Binding-site contacts:
Ligand atom C20 contacts residue PHE180 of chain 1.B at 3.7 Å (hydrophobic).
Ligand atom O2A contacts residue 4GW1 of chain 1.H at 3.9 Å.
Ligand atom C6A contacts residue THR189 of chain 1.B at 3.4 Å.
Ligand atom C4B contacts residue PHE180 of chain 1.B at 4.0 Å (hydrophobic).
Ligand atom C2 contacts residue LYS290 of chain 1.B at 3.5 Å.
Ligand atom C5A contacts residue HIS177 of chain 1.B at 3.8 Å.
Ligand atom C6A contacts residue TYR208 of chain 1.B at 3.7 Å (hydrophobic).
Ligand atom O6 contacts residue THR189 of chain 1.B at 2.8 Å (h-bond).
Ligand atom O4A contacts residue GLU247 of chain 1.B at 2.6 Å (salt-bridge).
Ligand atom C19 contacts residue GLY179 of chain 1.B at 3.2 Å.
Ligand atom O5A contacts residue HIS177 of chain 1.B at 3.2 Å (h-bond).
Ligand atom C6 contacts residue ASP270 of chain 1.B at 3.9 Å.
Ligand atom O4A contacts residue HIS177 of chain 1.B at 2.8 Å (h-bond).
Ligand atom C1 contacts residue 4GW1 of chain 1.H at 3.4 Å.
Ligand atom C3A contacts residue 4GW1 of chain 1.H at 4.0 Å.
Ligand atom C2 contacts residue 4GW1 of chain 1.H at 3.4 Å.
Ligand atom C3B contacts residue LEU273 of chain 1.B at 3.9 Å (hydrophobic).
Ligand atom O6 contacts residue TRP244 of chain 1.B at 3.5 Å (h-bond).
Ligand atom O3 contacts residue LYS290 of chain 1.B at 3.5 Å (salt-bridge).
Ligand atom O3A contacts residue 4GW1 of chain 1.H at 2.9 Å (h-bond).
Ligand atom C6 contacts residue PRO178 of chain 1.B at 4.0 Å (hydrophobic).
Ligand atom C4 contacts residue ASP270 of chain 1.B at 3.2 Å.
Ligand atom C6A contacts residue TRP244 of chain 1.B at 3.5 Å (hydrophobic).
Ligand atom O2 contacts residue 4GW1 of chain 1.H at 2.7 Å (h-bond).
Ligand atom C5A contacts residue TRP244 of chain 1.B at 3.8 Å (hydrophobic).
Ligand atom C6A contacts residue PHE180 of chain 1.B at 4.0 Å (hydrophobic).
Ligand atom C3A contacts residue TRP244 of chain 1.B at 3.8 Å (hydrophobic).
Ligand atom C6A contacts residue GLU247 of chain 1.B at 3.5 Å.
Ligand atom C1A contacts residue HIS177 of chain 1.B at 3.8 Å.
Ligand atom C4A contacts residue HIS177 of chain 1.B at 3.8 Å.
Ligand atom O6 contacts residue PHE180 of chain 1.B at 3.3 Å.
Ligand atom C4A contacts residue GLU247 of chain 1.B at 3.4 Å.
Ligand atom O1 contacts residue HIS177 of chain 1.B at 3.4 Å.
Ligand atom O2 contacts residue LYS290 of chain 1.B at 3.1 Å (salt-bridge).
Ligand atom C19 contacts residue PHE180 of chain 1.B at 3.7 Å (hydrophobic).
Ligand atom C2A contacts residue HIS177 of chain 1.B at 3.7 Å.
Ligand atom C4A contacts residue TRP244 of chain 1.B at 3.6 Å (hydrophobic).
Ligand atom O4 contacts residue ASP270 of chain 1.B at 2.6 Å (salt-bridge).
Ligand atom C2B contacts residue LEU273 of chain 1.B at 3.6 Å (hydrophobic).
Ligand atom O5A contacts residue PHE180 of chain 1.B at 3.9 Å.

Sequence of chain 1.B:
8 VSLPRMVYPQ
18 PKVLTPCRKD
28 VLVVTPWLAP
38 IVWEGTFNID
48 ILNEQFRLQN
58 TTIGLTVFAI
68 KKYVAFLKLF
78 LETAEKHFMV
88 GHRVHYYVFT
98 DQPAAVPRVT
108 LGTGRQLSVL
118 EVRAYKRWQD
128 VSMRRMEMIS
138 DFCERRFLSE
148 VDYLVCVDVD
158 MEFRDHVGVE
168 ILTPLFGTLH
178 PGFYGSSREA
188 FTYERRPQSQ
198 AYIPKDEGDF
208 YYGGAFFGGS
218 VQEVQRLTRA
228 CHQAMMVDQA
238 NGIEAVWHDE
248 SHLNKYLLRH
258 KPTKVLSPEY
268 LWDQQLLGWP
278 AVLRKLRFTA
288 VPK

This small molecule binds to this protein.
Small molecule (SMILES): CCCCCCCCO[C@@H]1O[C@H](CO)[C@H](O)[C@H](O)[C@H]1O[C@@H]1O[C@@H](C)[C@@H](O)[C@@H](O)[C@@H]1O